The small molecule below binds the protein below.
Small molecule (SMILES): CC(=O)N[C@@H]1[C@@H](O)[C@H](O)[C@@H](CO)O[C@H]1O

Binding-site contacts:
Ligand atom C1 contacts residue ASN240 of chain 59.F at 1.5 Å.
Ligand atom C5 contacts residue ASN240 of chain 59.F at 3.7 Å.
Ligand atom C8 contacts residue ASN240 of chain 59.F at 3.9 Å.
Ligand atom O5 contacts residue ASN240 of chain 59.F at 2.4 Å (h-bond).
Ligand atom C7 contacts residue ASN240 of chain 59.F at 3.2 Å.
Ligand atom C2 contacts residue ASN240 of chain 59.F at 2.5 Å.
Ligand atom O7 contacts residue GLY239 of chain 59.F at 3.6 Å.
Ligand atom C3 contacts residue ASN240 of chain 59.F at 3.7 Å.
Ligand atom C4 contacts residue ASN240 of chain 59.F at 4.3 Å.
Ligand atom N2 contacts residue ASN240 of chain 59.F at 2.8 Å (h-bond).
Ligand atom O7 contacts residue ASN240 of chain 59.F at 3.0 Å (h-bond).

Sequence of chain 59.F:
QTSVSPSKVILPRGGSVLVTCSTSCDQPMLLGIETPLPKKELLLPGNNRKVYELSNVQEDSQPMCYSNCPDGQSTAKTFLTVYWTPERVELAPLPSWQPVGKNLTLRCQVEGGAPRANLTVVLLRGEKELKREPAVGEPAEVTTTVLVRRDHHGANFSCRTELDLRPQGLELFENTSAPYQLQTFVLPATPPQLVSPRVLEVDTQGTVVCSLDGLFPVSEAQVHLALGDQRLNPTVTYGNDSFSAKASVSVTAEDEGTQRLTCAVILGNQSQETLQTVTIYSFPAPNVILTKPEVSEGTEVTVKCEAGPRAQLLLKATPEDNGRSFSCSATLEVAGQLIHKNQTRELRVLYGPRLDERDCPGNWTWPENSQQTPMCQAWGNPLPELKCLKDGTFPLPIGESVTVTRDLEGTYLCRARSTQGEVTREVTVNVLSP